The protein below binds the small molecule below.
Small molecule (SMILES): COc1cc2c(cc1-c1cc(/C=C/C(=O)O)ccc1O)C(C)(C)CCC2(C)C

Sequence of chain 1.A:
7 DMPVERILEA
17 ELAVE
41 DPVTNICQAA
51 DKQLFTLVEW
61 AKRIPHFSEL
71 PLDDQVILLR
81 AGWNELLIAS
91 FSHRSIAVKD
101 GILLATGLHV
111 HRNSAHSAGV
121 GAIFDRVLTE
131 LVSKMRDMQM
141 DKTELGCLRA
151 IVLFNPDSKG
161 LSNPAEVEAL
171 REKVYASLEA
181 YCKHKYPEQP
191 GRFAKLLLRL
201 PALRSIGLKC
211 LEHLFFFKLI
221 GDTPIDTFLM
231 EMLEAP

Binding-site contacts:
Ligand atom CAQ contacts residue PHE124 of chain 1.A at 3.9 Å (hydrophobic).
Ligand atom OAF contacts residue LEU104 of chain 1.A at 3.5 Å.
Ligand atom OAG contacts residue PHE91 of chain 1.A at 3.7 Å.
Ligand atom CAY contacts residue ILE46 of chain 1.A at 3.9 Å (hydrophobic).
Ligand atom CAD contacts residue CYS210 of chain 1.A at 3.8 Å (hydrophobic).
Ligand atom CAW contacts residue PHE91 of chain 1.A at 3.7 Å (hydrophobic).
Ligand atom CAS contacts residue PHE91 of chain 1.A at 3.8 Å (hydrophobic).
Ligand atom CAT contacts residue PHE91 of chain 1.A at 3.5 Å (hydrophobic).
Ligand atom CAX contacts residue ILE46 of chain 1.A at 3.4 Å (hydrophobic).
Ligand atom CAK contacts residue PHE91 of chain 1.A at 3.9 Å (hydrophobic).
Ligand atom OAH contacts residue ASN84 of chain 1.A at 2.5 Å (h-bond).
Ligand atom CAK contacts residue ALA50 of chain 1.A at 3.7 Å (hydrophobic).
Ligand atom CAO contacts residue ILE46 of chain 1.A at 3.5 Å (hydrophobic).
Ligand atom CAS contacts residue ALA105 of chain 1.A at 3.8 Å (hydrophobic).
Ligand atom OAF contacts residue ARG94 of chain 1.A at 3.7 Å.
Ligand atom OAG contacts residue GLN53 of chain 1.A at 3.3 Å.
Ligand atom CAV contacts residue ILE46 of chain 1.A at 3.5 Å (hydrophobic).
Ligand atom CAZ contacts residue ILE46 of chain 1.A at 3.7 Å (hydrophobic).
Ligand atom CAJ contacts residue PHE91 of chain 1.A at 3.5 Å (hydrophobic).
Ligand atom CAK contacts residue LEU87 of chain 1.A at 3.6 Å (hydrophobic).
Ligand atom CAS contacts residue ARG94 of chain 1.A at 3.6 Å.
Ligand atom CAC contacts residue HIS213 of chain 1.A at 3.4 Å.
Ligand atom CAU contacts residue ASN84 of chain 1.A at 3.4 Å.
Ligand atom OAG contacts residue ARG94 of chain 1.A at 3.0 Å (salt-bridge).
Ligand atom CAP contacts residue ILE123 of chain 1.A at 3.5 Å (hydrophobic).
Ligand atom CAJ contacts residue ALA50 of chain 1.A at 3.8 Å (hydrophobic).
Ligand atom CAE contacts residue ILE102 of chain 1.A at 3.4 Å (hydrophobic).
Ligand atom CAS contacts residue GLN53 of chain 1.A at 3.7 Å.
Ligand atom CAA contacts residue CYS47 of chain 1.A at 3.6 Å (hydrophobic).
Ligand atom CAD contacts residue VAL127 of chain 1.A at 3.7 Å (hydrophobic).
Ligand atom OAG contacts residue ALA105 of chain 1.A at 3.6 Å.
Ligand atom OAF contacts residue ALA105 of chain 1.A at 2.9 Å (h-bond).
Ligand atom CAL contacts residue LEU87 of chain 1.A at 3.9 Å (hydrophobic).
Ligand atom OAF contacts residue ALA49 of chain 1.A at 3.3 Å.
Ligand atom CAN contacts residue ILE46 of chain 1.A at 3.7 Å (hydrophobic).
Ligand atom CAL contacts residue ASN84 of chain 1.A at 3.4 Å.
Ligand atom CAI contacts residue PHE91 of chain 1.A at 3.4 Å (hydrophobic).
Ligand atom CAM contacts residue PHE91 of chain 1.A at 3.4 Å (hydrophobic).
Ligand atom CAM contacts residue ILE46 of chain 1.A at 3.8 Å (hydrophobic).
Ligand atom CAT contacts residue ALA50 of chain 1.A at 3.7 Å (hydrophobic).